Sequence of chain 1.D:
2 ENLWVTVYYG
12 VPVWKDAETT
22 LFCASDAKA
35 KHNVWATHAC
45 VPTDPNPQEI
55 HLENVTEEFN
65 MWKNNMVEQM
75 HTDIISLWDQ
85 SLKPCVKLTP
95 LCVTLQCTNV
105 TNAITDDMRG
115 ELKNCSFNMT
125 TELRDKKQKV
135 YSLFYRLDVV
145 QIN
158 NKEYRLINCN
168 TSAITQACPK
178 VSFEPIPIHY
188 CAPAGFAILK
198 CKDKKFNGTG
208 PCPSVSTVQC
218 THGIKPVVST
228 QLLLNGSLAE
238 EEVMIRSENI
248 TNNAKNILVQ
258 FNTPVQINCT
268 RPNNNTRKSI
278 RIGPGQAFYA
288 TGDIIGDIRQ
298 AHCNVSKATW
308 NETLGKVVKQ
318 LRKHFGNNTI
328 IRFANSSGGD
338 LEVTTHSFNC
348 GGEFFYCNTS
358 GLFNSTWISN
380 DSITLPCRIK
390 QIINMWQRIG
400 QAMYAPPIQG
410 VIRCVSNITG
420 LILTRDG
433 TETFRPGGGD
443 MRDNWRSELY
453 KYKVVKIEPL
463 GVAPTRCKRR

Binding-site contacts:
Ligand atom C2 contacts residue ASN332 of chain 1.D at 2.4 Å.
Ligand atom C3 contacts residue ASN332 of chain 1.D at 3.8 Å.
Ligand atom C2 contacts residue SER357 of chain 1.D at 4.2 Å.
Ligand atom O5 contacts residue ASN332 of chain 1.D at 2.4 Å (h-bond).
Ligand atom O7 contacts residue ASN355 of chain 1.D at 3.9 Å.
Ligand atom C8 contacts residue SER333 of chain 1.D at 4.0 Å.
Ligand atom O7 contacts residue ASN332 of chain 1.D at 3.3 Å (h-bond).
Ligand atom O3 contacts residue NAG1 of chain 1.X at 3.4 Å (h-bond).
Ligand atom N2 contacts residue SER333 of chain 1.D at 4.1 Å.
Ligand atom C7 contacts residue SER357 of chain 1.D at 4.3 Å.
Ligand atom C1 contacts residue ASN332 of chain 1.D at 1.4 Å.
Ligand atom C4 contacts residue NAG1 of chain 1.X at 4.1 Å.
Ligand atom O6 contacts residue NAG1 of chain 1.X at 3.5 Å (h-bond).
Ligand atom C7 contacts residue NAG1 of chain 1.X at 3.8 Å.
Ligand atom C2 contacts residue NAG1 of chain 1.X at 4.2 Å.
Ligand atom C8 contacts residue NAG1 of chain 1.X at 4.2 Å.
Ligand atom C1 contacts residue SER357 of chain 1.D at 3.9 Å.
Ligand atom C3 contacts residue NAG1 of chain 1.X at 4.2 Å.
Ligand atom O5 contacts residue SER357 of chain 1.D at 4.1 Å.
Ligand atom O4 contacts residue NAG1 of chain 1.X at 4.5 Å.
Ligand atom C5 contacts residue ASN332 of chain 1.D at 3.7 Å.
Ligand atom C7 contacts residue ASN332 of chain 1.D at 3.2 Å.
Ligand atom O7 contacts residue SER357 of chain 1.D at 3.5 Å (h-bond).
Ligand atom N2 contacts residue ASN332 of chain 1.D at 2.9 Å (h-bond).
Ligand atom O7 contacts residue NAG1 of chain 1.X at 3.2 Å (h-bond).
Ligand atom C8 contacts residue THR341 of chain 1.D at 4.3 Å.
Ligand atom C8 contacts residue ASN332 of chain 1.D at 4.4 Å.
Ligand atom C7 contacts residue SER333 of chain 1.D at 4.4 Å.
Ligand atom N2 contacts residue NAG1 of chain 1.X at 4.3 Å.
Ligand atom C4 contacts residue ASN332 of chain 1.D at 4.2 Å.

The small molecule below binds the protein below.
Small molecule (SMILES): CC(=O)N[C@@H]1[C@@H](O)[C@H](O)[C@@H](CO)O[C@H]1O